A protein and the small-molecule ligand that binds it are described below.
Small molecule (SMILES): CC[C@H](C)[C@H](NC(=O)[C@H](CC(C)C)NC(=O)[C@H](CO)NC(=O)CNC(=O)[C@@H](NC(=O)[C@@H](N)[C@@H](C)O)C(C)C)C(=O)N[C@H](C=O)CCC(N)=O

Binding-site contacts:
Ligand atom O contacts residue ARG35 of chain 2.B at 2.7 Å (salt-bridge).
Ligand atom N contacts residue ARG35 of chain 2.B at 4.0 Å.
Ligand atom N contacts residue PRO43 of chain 2.B at 4.0 Å.
Ligand atom CA contacts residue ARG29 of chain 2.B at 3.8 Å.
Ligand atom CA contacts residue ASP243 of chain 2.B at 3.5 Å.
Ligand atom CA contacts residue ASP243 of chain 2.B at 3.6 Å.
Ligand atom CG contacts residue ARG36 of chain 2.B at 3.8 Å.
Ligand atom C contacts residue GLU39 of chain 2.B at 3.6 Å.
Ligand atom OE1 contacts residue ARG36 of chain 2.B at 2.9 Å (salt-bridge).
Ligand atom C contacts residue ASP243 of chain 2.B at 3.8 Å.
Ligand atom C contacts residue ARG35 of chain 2.B at 3.9 Å.
Ligand atom O contacts residue ARG29 of chain 2.B at 3.2 Å (salt-bridge).
Ligand atom CB contacts residue ARG36 of chain 2.B at 3.4 Å.
Ligand atom N contacts residue ASP243 of chain 2.B at 3.2 Å (salt-bridge).
Ligand atom CD1 contacts residue LEU40 of chain 2.B at 3.6 Å (hydrophobic).
Ligand atom CD1 contacts residue ARG36 of chain 2.B at 3.6 Å.
Ligand atom CD contacts residue ARG36 of chain 2.B at 3.7 Å.
Ligand atom CG1 contacts residue ARG36 of chain 2.B at 4.0 Å.
Ligand atom N contacts residue ASP243 of chain 2.B at 2.6 Å (salt-bridge).
Ligand atom CD1 contacts residue ARG35 of chain 2.B at 4.0 Å.
Ligand atom CD1 contacts residue ARG29 of chain 2.B at 3.5 Å.
Ligand atom O contacts residue GLU39 of chain 2.B at 3.0 Å (salt-bridge).
Ligand atom OE1 contacts residue GLU39 of chain 2.B at 3.1 Å (salt-bridge).
Ligand atom NE2 contacts residue GLU39 of chain 2.B at 2.9 Å (salt-bridge).
Ligand atom N contacts residue ARG29 of chain 2.B at 4.2 Å.
Ligand atom CB contacts residue ASP243 of chain 2.B at 4.0 Å.
Ligand atom OE1 contacts residue PHE37 of chain 2.B at 3.7 Å.
Ligand atom CG2 contacts residue PRO43 of chain 2.B at 3.8 Å (hydrophobic).
Ligand atom CD contacts residue GLU39 of chain 2.B at 3.2 Å.
Ligand atom O contacts residue ILE25 of chain 2.B at 3.8 Å.
Ligand atom O contacts residue PRO43 of chain 2.B at 3.8 Å.
Ligand atom C contacts residue ARG29 of chain 2.B at 3.9 Å.
Ligand atom O contacts residue ARG35 of chain 2.B at 4.0 Å.
Ligand atom O contacts residue ASP243 of chain 2.B at 4.1 Å.
Ligand atom CG1 contacts residue ASP243 of chain 2.B at 3.2 Å.
Ligand atom C contacts residue ASP243 of chain 2.B at 3.5 Å.
Ligand atom CG2 contacts residue ARG35 of chain 2.B at 3.4 Å.
Ligand atom CD2 contacts residue LEU40 of chain 2.B at 4.1 Å (hydrophobic).
Ligand atom CA contacts residue ARG29 of chain 2.B at 4.1 Å.
Ligand atom CG2 contacts residue ARG36 of chain 2.B at 4.1 Å.

Sequence of chain 2.B:
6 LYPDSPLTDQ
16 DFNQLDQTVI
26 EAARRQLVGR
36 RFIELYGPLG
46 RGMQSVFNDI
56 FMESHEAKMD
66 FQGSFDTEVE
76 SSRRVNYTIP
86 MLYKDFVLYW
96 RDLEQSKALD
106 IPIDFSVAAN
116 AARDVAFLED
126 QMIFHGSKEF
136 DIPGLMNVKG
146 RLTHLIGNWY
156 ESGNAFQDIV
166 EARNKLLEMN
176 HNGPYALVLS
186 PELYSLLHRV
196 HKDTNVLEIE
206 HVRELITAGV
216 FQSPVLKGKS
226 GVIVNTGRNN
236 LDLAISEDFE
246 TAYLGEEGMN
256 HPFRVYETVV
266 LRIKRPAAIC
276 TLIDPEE